Sequence of chain 2.E:
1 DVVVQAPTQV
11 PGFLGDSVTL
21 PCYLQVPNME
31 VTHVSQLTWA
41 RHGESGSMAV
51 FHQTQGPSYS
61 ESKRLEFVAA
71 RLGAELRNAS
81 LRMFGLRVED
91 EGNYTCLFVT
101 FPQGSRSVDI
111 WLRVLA

Binding-site contacts:
Ligand atom C6 contacts residue VAL68 of chain 2.E at 3.1 Å (hydrophobic).
Ligand atom C5 contacts residue ASN78 of chain 2.E at 3.5 Å.
Ligand atom C1 contacts residue ASN78 of chain 2.E at 1.4 Å.
Ligand atom C3 contacts residue ASN78 of chain 2.E at 4.0 Å.
Ligand atom C2 contacts residue ASN78 of chain 2.E at 2.7 Å.
Ligand atom C6 contacts residue ALA69 of chain 2.E at 4.1 Å (hydrophobic).
Ligand atom C4 contacts residue ASN78 of chain 2.E at 4.2 Å.
Ligand atom O6 contacts residue VAL68 of chain 2.E at 3.8 Å.
Ligand atom C1 contacts residue ALA69 of chain 2.E at 4.3 Å (hydrophobic).
Ligand atom C1 contacts residue SER80 of chain 2.E at 3.8 Å.
Ligand atom C8 contacts residue TYR23 of chain 2.E at 3.3 Å (hydrophobic).
Ligand atom O7 contacts residue TYR23 of chain 2.E at 4.2 Å.
Ligand atom C6 contacts residue ASN78 of chain 2.E at 4.5 Å.
Ligand atom C5 contacts residue ALA69 of chain 2.E at 4.4 Å (hydrophobic).
Ligand atom O6 contacts residue ALA69 of chain 2.E at 4.0 Å.
Ligand atom C7 contacts residue TYR23 of chain 2.E at 4.0 Å (hydrophobic).
Ligand atom O5 contacts residue ASN78 of chain 2.E at 2.2 Å (h-bond).
Ligand atom C7 contacts residue ASN78 of chain 2.E at 3.9 Å.
Ligand atom O5 contacts residue SER80 of chain 2.E at 4.1 Å.
Ligand atom O7 contacts residue ASN78 of chain 2.E at 4.0 Å.
Ligand atom C5 contacts residue VAL68 of chain 2.E at 4.4 Å (hydrophobic).
Ligand atom O5 contacts residue ALA69 of chain 2.E at 3.5 Å.
Ligand atom C5 contacts residue SER80 of chain 2.E at 4.0 Å.
Ligand atom N2 contacts residue ASN78 of chain 2.E at 3.2 Å (h-bond).

This small molecule binds to this protein.
Small molecule (SMILES): CC(=O)N[C@H]1[C@H](O[C@H]2[C@H](O)[C@@H](NC(C)=O)CO[C@@H]2CO)O[C@H](CO)[C@@H](O[C@@H]2O[C@H](CO)[C@@H](O)[C@H](O)[C@@H]2O)[C@@H]1O